The small molecule below binds the protein below.
Small molecule (SMILES): CC(=O)N[C@@H]1[C@@H](O)[C@H](O)[C@@H](CO)O[C@H]1O

Sequence of chain 3.A:
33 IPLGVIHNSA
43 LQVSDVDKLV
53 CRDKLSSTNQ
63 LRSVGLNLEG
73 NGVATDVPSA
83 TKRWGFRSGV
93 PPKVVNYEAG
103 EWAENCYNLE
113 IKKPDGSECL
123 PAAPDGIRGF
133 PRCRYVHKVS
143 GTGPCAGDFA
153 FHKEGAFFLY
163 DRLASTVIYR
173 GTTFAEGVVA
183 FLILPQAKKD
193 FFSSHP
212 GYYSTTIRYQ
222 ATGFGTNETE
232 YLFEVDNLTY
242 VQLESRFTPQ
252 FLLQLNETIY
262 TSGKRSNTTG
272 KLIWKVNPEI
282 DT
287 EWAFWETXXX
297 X

Binding-site contacts:
Ligand atom C6 contacts residue GLY264 of chain 3.A at 4.0 Å.
Ligand atom O6 contacts residue LYS265 of chain 3.A at 4.3 Å.
Ligand atom C1 contacts residue ASN268 of chain 3.A at 1.4 Å.
Ligand atom O5 contacts residue GLY264 of chain 3.A at 4.2 Å.
Ligand atom C7 contacts residue ASN268 of chain 3.A at 3.6 Å.
Ligand atom O5 contacts residue ASN268 of chain 3.A at 2.4 Å (h-bond).
Ligand atom O7 contacts residue ASN268 of chain 3.A at 3.9 Å.
Ligand atom C2 contacts residue ASN268 of chain 3.A at 2.5 Å.
Ligand atom O6 contacts residue GLY264 of chain 3.A at 3.1 Å (h-bond).
Ligand atom N2 contacts residue ASN268 of chain 3.A at 2.9 Å (h-bond).
Ligand atom C8 contacts residue ASN268 of chain 3.A at 4.0 Å.
Ligand atom C4 contacts residue ASN268 of chain 3.A at 4.3 Å.
Ligand atom C5 contacts residue ASN268 of chain 3.A at 3.7 Å.
Ligand atom C3 contacts residue ASN268 of chain 3.A at 3.8 Å.